This small molecule binds to this protein.
Small molecule (SMILES): Nc1ccn([C@H]2C[C@H](O)[C@@H](COP(=O)(O)O)O2)c(=O)n1

Binding-site contacts:
Ligand atom O5' contacts residue DA1 of chain 1.LD at 3.9 Å.
Ligand atom C2' contacts residue DA1 of chain 1.LD at 3.7 Å.
Ligand atom O3' contacts residue PRO205 of chain 1.BA at 4.1 Å.
Ligand atom O3' contacts residue DA1 of chain 1.LD at 1.6 Å.
Ligand atom C5' contacts residue DA1 of chain 1.LD at 3.6 Å.
Ligand atom C3' contacts residue DA1 of chain 1.LD at 2.6 Å.
Ligand atom C4' contacts residue DA1 of chain 1.LD at 3.7 Å.
Ligand atom C2' contacts residue PRO205 of chain 1.BA at 4.5 Å (hydrophobic).

Sequence of chain 1.BA:
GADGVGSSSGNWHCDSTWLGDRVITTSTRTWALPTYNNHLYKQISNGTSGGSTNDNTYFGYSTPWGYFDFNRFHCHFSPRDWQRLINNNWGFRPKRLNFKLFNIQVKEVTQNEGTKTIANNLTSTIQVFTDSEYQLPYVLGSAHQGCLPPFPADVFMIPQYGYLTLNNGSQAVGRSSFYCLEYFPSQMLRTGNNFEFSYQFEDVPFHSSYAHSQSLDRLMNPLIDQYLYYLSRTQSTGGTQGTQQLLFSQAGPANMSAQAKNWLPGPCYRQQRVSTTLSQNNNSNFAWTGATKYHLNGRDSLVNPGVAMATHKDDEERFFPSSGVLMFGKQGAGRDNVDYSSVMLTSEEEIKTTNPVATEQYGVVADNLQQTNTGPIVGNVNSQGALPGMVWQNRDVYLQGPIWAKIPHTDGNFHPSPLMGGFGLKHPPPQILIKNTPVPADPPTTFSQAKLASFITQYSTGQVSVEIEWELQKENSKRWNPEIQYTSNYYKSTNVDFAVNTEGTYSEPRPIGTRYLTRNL